Sequence of chain 1.B:
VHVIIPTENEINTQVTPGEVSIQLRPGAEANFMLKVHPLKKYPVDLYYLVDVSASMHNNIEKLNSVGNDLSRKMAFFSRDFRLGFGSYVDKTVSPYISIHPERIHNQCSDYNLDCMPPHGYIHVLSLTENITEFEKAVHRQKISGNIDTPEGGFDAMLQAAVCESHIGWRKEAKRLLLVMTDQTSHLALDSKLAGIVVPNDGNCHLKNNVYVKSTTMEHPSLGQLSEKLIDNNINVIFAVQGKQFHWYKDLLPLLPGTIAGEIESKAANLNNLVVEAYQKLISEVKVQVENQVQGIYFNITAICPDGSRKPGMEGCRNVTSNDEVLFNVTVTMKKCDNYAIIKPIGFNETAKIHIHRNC

The protein below binds the small molecule below.
Small molecule (SMILES): CC(=O)N[C@@H]1[C@@H](O)[C@H](O)[C@@H](CO)O[C@H]1O

Binding-site contacts:
Ligand atom C4 contacts residue ASN379 of chain 1.B at 4.3 Å.
Ligand atom C2 contacts residue ASN379 of chain 1.B at 2.5 Å.
Ligand atom C7 contacts residue ASN379 of chain 1.B at 3.5 Å.
Ligand atom C3 contacts residue ASN379 of chain 1.B at 3.9 Å.
Ligand atom C1 contacts residue ASN379 of chain 1.B at 1.5 Å.
Ligand atom N2 contacts residue ASN379 of chain 1.B at 2.9 Å (h-bond).
Ligand atom O7 contacts residue ASN379 of chain 1.B at 3.8 Å.
Ligand atom C5 contacts residue ASN379 of chain 1.B at 3.8 Å.
Ligand atom O5 contacts residue ASN379 of chain 1.B at 2.4 Å (h-bond).